Binding-site contacts:
Ligand atom C01 contacts residue SER92 of chain 1.B at 3.4 Å.
Ligand atom C03 contacts residue ARG79 of chain 1.B at 3.7 Å.
Ligand atom C05 contacts residue LYS91 of chain 1.B at 4.1 Å.
Ligand atom N09 contacts residue ARG79 of chain 1.B at 3.1 Å (salt-bridge).
Ligand atom C07 contacts residue LYS91 of chain 1.B at 3.5 Å.
Ligand atom N13 contacts residue CYS80 of chain 1.B at 4.2 Å.
Ligand atom C01 contacts residue ARG79 of chain 1.B at 3.6 Å.
Ligand atom C07 contacts residue ARG79 of chain 1.B at 4.1 Å.
Ligand atom N13 contacts residue LYS33 of chain 1.B at 4.1 Å.
Ligand atom N13 contacts residue GLN81 of chain 1.B at 3.6 Å.
Ligand atom C03 contacts residue LYS91 of chain 1.B at 3.4 Å.
Ligand atom C08 contacts residue ARG79 of chain 1.B at 3.6 Å.
Ligand atom C14 contacts residue GLN81 of chain 1.B at 3.9 Å.
Ligand atom N13 contacts residue GLU31 of chain 1.B at 3.7 Å.
Ligand atom C01 contacts residue ASN93 of chain 1.B at 3.6 Å.
Ligand atom C04 contacts residue LYS91 of chain 1.B at 3.5 Å.
Ligand atom C05 contacts residue ARG79 of chain 1.B at 3.7 Å.
Ligand atom N09 contacts residue ACT1 of chain 1.L at 4.0 Å.
Ligand atom C18 contacts residue ACT1 of chain 1.L at 3.9 Å.
Ligand atom C02 contacts residue SER92 of chain 1.B at 3.8 Å.
Ligand atom C08 contacts residue LYS91 of chain 1.B at 3.6 Å.
Ligand atom C01 contacts residue LYS91 of chain 1.B at 3.5 Å.
Ligand atom C18 contacts residue ARG79 of chain 1.B at 3.6 Å.
Ligand atom C01 contacts residue CYS80 of chain 1.B at 4.1 Å (hydrophobic).
Ligand atom C18 contacts residue ALA2 of chain 1.B at 3.8 Å (hydrophobic).
Ligand atom C02 contacts residue LYS91 of chain 1.B at 3.6 Å.
Ligand atom C02 contacts residue ARG79 of chain 1.B at 3.5 Å.
Ligand atom O16 contacts residue ARG79 of chain 1.B at 4.1 Å.
Ligand atom C14 contacts residue ARG79 of chain 1.B at 3.7 Å.
Ligand atom N12 contacts residue GLU31 of chain 1.B at 3.6 Å (salt-bridge).
Ligand atom C14 contacts residue CYS80 of chain 1.B at 4.0 Å (hydrophobic).
Ligand atom N12 contacts residue GLN81 of chain 1.B at 3.5 Å.
Ligand atom C10 contacts residue GLN81 of chain 1.B at 3.9 Å.
Ligand atom C04 contacts residue ARG79 of chain 1.B at 3.4 Å.
Ligand atom C06 contacts residue LYS91 of chain 1.B at 4.2 Å.
Ligand atom C06 contacts residue ASN93 of chain 1.B at 3.6 Å.
Ligand atom C02 contacts residue CYS80 of chain 1.B at 3.5 Å (hydrophobic).
Ligand atom N09 contacts residue LYS91 of chain 1.B at 3.6 Å.
Ligand atom C06 contacts residue ARG79 of chain 1.B at 4.1 Å.
Ligand atom C11 contacts residue GLN81 of chain 1.B at 3.5 Å.

The small molecule below binds the protein below.
Small molecule (SMILES): Cc1cccc2c(-c3cn[nH]c3)c(C(=O)O)[nH]c12

Sequence of chain 1.B:
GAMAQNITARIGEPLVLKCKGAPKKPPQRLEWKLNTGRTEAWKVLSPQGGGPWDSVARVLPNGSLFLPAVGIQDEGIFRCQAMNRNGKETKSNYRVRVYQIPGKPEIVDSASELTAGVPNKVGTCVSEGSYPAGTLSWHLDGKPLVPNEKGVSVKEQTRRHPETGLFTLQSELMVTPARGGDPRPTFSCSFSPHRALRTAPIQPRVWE